Sequence of chain 1.B:
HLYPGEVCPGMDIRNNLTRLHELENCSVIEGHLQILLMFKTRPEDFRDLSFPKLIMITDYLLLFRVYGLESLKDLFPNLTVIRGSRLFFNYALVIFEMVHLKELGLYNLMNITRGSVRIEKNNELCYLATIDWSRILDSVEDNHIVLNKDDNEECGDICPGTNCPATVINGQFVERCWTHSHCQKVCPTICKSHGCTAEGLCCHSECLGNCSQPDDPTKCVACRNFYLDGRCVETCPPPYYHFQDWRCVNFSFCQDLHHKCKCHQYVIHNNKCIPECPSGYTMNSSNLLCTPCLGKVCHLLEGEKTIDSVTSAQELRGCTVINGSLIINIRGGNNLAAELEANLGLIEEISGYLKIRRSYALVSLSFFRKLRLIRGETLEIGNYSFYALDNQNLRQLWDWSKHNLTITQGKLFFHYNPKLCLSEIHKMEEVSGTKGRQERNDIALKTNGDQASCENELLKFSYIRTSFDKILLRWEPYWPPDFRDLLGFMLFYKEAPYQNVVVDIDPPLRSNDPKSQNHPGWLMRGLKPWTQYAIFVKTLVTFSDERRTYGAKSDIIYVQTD

Binding-site contacts:
Ligand atom N2 contacts residue ARG386 of chain 1.B at 4.3 Å.
Ligand atom C5 contacts residue ASN418 of chain 1.B at 3.7 Å.
Ligand atom O7 contacts residue ASN418 of chain 1.B at 3.4 Å (h-bond).
Ligand atom C6 contacts residue SER415 of chain 1.B at 3.4 Å.
Ligand atom C4 contacts residue ASN418 of chain 1.B at 4.3 Å.
Ligand atom O5 contacts residue ASN418 of chain 1.B at 2.5 Å (h-bond).
Ligand atom O5 contacts residue SER415 of chain 1.B at 3.7 Å.
Ligand atom C6 contacts residue LYS416 of chain 1.B at 3.8 Å.
Ligand atom C8 contacts residue ASN418 of chain 1.B at 4.3 Å.
Ligand atom C1 contacts residue ASN418 of chain 1.B at 1.4 Å.
Ligand atom C5 contacts residue SER415 of chain 1.B at 3.3 Å.
Ligand atom C7 contacts residue ASN418 of chain 1.B at 3.2 Å.
Ligand atom C3 contacts residue ASN418 of chain 1.B at 3.7 Å.
Ligand atom N2 contacts residue ASN418 of chain 1.B at 2.7 Å (h-bond).
Ligand atom C6 contacts residue SER415 of chain 1.B at 4.5 Å.
Ligand atom C5 contacts residue LYS416 of chain 1.B at 3.7 Å.
Ligand atom C1 contacts residue LYS416 of chain 1.B at 3.6 Å.
Ligand atom O6 contacts residue ASN418 of chain 1.B at 4.5 Å.
Ligand atom O6 contacts residue SER415 of chain 1.B at 4.1 Å.
Ligand atom O6 contacts residue LYS416 of chain 1.B at 4.4 Å.
Ligand atom O5 contacts residue LYS416 of chain 1.B at 2.9 Å (salt-bridge).
Ligand atom C2 contacts residue ASN418 of chain 1.B at 2.4 Å.

The protein below binds the small molecule below.
Small molecule (SMILES): CC(=O)N[C@H]1CO[C@H](CO[C@@H]2O[C@@H](C)[C@@H](O)[C@@H](O)[C@@H]2O)[C@@H](O)[C@@H]1O